This small molecule binds to this protein.
Small molecule (SMILES): O=C(O)/C=C/C(=O)O

Sequence of chain 1.A:
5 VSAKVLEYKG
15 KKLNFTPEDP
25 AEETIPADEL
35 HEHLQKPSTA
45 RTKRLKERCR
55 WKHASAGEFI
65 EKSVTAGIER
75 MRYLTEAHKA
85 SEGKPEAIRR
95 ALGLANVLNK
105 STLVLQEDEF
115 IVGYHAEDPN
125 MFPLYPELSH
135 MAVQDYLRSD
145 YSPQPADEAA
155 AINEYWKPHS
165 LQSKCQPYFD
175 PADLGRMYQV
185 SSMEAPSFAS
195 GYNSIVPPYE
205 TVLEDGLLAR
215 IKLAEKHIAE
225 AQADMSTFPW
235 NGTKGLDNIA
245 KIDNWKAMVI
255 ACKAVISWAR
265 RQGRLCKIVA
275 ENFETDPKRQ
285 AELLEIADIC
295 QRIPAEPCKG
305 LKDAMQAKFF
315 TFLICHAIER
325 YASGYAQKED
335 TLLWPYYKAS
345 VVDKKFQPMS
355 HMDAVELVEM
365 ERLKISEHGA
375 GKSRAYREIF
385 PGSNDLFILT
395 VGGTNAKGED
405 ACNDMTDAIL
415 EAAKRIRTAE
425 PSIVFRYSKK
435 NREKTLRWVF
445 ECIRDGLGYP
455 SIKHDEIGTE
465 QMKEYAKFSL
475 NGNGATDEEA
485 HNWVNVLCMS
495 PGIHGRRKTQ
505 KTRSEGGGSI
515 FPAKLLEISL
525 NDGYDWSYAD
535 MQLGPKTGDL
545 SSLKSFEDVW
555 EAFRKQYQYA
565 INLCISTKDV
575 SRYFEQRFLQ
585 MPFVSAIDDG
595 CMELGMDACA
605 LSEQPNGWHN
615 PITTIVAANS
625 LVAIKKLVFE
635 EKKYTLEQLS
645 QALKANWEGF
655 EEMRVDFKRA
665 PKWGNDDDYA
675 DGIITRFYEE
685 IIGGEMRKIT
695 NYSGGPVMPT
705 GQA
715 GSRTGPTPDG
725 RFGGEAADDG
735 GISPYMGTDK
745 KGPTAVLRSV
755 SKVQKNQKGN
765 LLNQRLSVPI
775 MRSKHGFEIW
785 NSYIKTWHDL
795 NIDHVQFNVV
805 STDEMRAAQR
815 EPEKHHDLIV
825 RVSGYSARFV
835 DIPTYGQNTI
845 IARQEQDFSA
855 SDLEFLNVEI

Binding-site contacts:
Ligand atom O8 contacts residue MET493 of chain 1.A at 3.3 Å (h-bond).
Ligand atom C6 contacts residue LEU491 of chain 1.A at 3.5 Å (hydrophobic).
Ligand atom O8 contacts residue SER494 of chain 1.A at 2.9 Å (h-bond).
Ligand atom C4 contacts residue TRP612 of chain 1.A at 3.9 Å (hydrophobic).
Ligand atom O contacts residue ASN614 of chain 1.A at 2.9 Å (h-bond).
Ligand atom C6 contacts residue MET493 of chain 1.A at 3.5 Å (hydrophobic).
Ligand atom O7 contacts residue SER494 of chain 1.A at 3.5 Å (h-bond).
Ligand atom C5 contacts residue GLN706 of chain 1.A at 4.2 Å.
Ligand atom C4 contacts residue GLN706 of chain 1.A at 3.7 Å.
Ligand atom C contacts residue GLY511 of chain 1.A at 3.6 Å.
Ligand atom O contacts residue GLY512 of chain 1.A at 3.0 Å (h-bond).
Ligand atom O8 contacts residue LEU491 of chain 1.A at 2.9 Å (h-bond).
Ligand atom C contacts residue ASN614 of chain 1.A at 3.5 Å.
Ligand atom OXT contacts residue TRP612 of chain 1.A at 4.1 Å.
Ligand atom OXT contacts residue GLY511 of chain 1.A at 3.5 Å.
Ligand atom C4 contacts residue ASN614 of chain 1.A at 3.5 Å.
Ligand atom C4 contacts residue LEU491 of chain 1.A at 4.0 Å (hydrophobic).
Ligand atom C contacts residue LEU491 of chain 1.A at 3.8 Å (hydrophobic).
Ligand atom O7 contacts residue MET493 of chain 1.A at 3.0 Å (h-bond).
Ligand atom O8 contacts residue CYS492 of chain 1.A at 3.4 Å (h-bond).
Ligand atom C5 contacts residue LEU491 of chain 1.A at 3.4 Å (hydrophobic).
Ligand atom C contacts residue ARG507 of chain 1.A at 3.4 Å.
Ligand atom O7 contacts residue LEU491 of chain 1.A at 4.3 Å.
Ligand atom C contacts residue GLY512 of chain 1.A at 3.8 Å.
Ligand atom C contacts residue TRP612 of chain 1.A at 4.2 Å (hydrophobic).
Ligand atom OXT contacts residue LEU491 of chain 1.A at 3.3 Å.
Ligand atom C6 contacts residue GLN706 of chain 1.A at 3.7 Å.
Ligand atom OXT contacts residue GLY512 of chain 1.A at 4.1 Å.
Ligand atom O7 contacts residue CYS492 of chain 1.A at 3.7 Å.
Ligand atom O8 contacts residue TRP612 of chain 1.A at 3.9 Å.
Ligand atom O contacts residue ARG507 of chain 1.A at 2.6 Å (salt-bridge).
Ligand atom O contacts residue GLY511 of chain 1.A at 3.6 Å.
Ligand atom C6 contacts residue CYS492 of chain 1.A at 3.6 Å (hydrophobic).
Ligand atom C6 contacts residue TRP612 of chain 1.A at 3.8 Å (hydrophobic).
Ligand atom C6 contacts residue SER494 of chain 1.A at 3.6 Å.
Ligand atom O7 contacts residue GLN706 of chain 1.A at 2.6 Å (h-bond).
Ligand atom O8 contacts residue VAL490 of chain 1.A at 4.0 Å.
Ligand atom C5 contacts residue TRP612 of chain 1.A at 3.3 Å (hydrophobic).
Ligand atom OXT contacts residue ARG507 of chain 1.A at 2.8 Å (salt-bridge).
Ligand atom OXT contacts residue GLY510 of chain 1.A at 4.3 Å.